This small molecule binds to this protein.
Small molecule (SMILES): CCCc1ccc(S(N)(=O)=O)cc1

Binding-site contacts:
Ligand atom C1 contacts residue PHE135 of chain 1.A at 4.4 Å (hydrophobic).
Ligand atom N contacts residue HIS124 of chain 1.A at 3.4 Å (h-bond).
Ligand atom C4 contacts residue LEU202 of chain 1.A at 3.9 Å (hydrophobic).
Ligand atom C4 contacts residue VAL126 of chain 1.A at 4.4 Å (hydrophobic).
Ligand atom C8 contacts residue LEU202 of chain 1.A at 4.0 Å (hydrophobic).
Ligand atom C6 contacts residue LEU202 of chain 1.A at 3.8 Å (hydrophobic).
Ligand atom O contacts residue SER201 of chain 1.A at 4.1 Å.
Ligand atom O1 contacts residue TRP213 of chain 1.A at 4.1 Å.
Ligand atom C5 contacts residue LEU202 of chain 1.A at 3.8 Å (hydrophobic).
Ligand atom C6 contacts residue ZN1 of chain 1.B at 4.2 Å.
Ligand atom S contacts residue ZN1 of chain 1.B at 3.0 Å.
Ligand atom C6 contacts residue HIS99 of chain 1.A at 4.0 Å.
Ligand atom C5 contacts residue VAL126 of chain 1.A at 3.8 Å (hydrophobic).
Ligand atom O contacts residue THR203 of chain 1.A at 2.9 Å (h-bond).
Ligand atom O contacts residue ZN1 of chain 1.B at 4.1 Å.
Ligand atom O contacts residue LEU202 of chain 1.A at 3.3 Å.
Ligand atom N contacts residue HIS99 of chain 1.A at 3.2 Å (h-bond).
Ligand atom C5 contacts residue HIS99 of chain 1.A at 3.9 Å.
Ligand atom N contacts residue ZN1 of chain 1.B at 1.9 Å.
Ligand atom O1 contacts residue ZN1 of chain 1.B at 3.0 Å.
Ligand atom C7 contacts residue THR204 of chain 1.A at 3.4 Å.
Ligand atom C1 contacts residue PRO206 of chain 1.A at 4.2 Å (hydrophobic).
Ligand atom C1 contacts residue LEU202 of chain 1.A at 3.8 Å (hydrophobic).
Ligand atom N contacts residue HIS101 of chain 1.A at 3.4 Å (h-bond).
Ligand atom S contacts residue THR203 of chain 1.A at 3.9 Å.
Ligand atom N contacts residue THR203 of chain 1.A at 2.9 Å (h-bond).
Ligand atom O1 contacts residue VAL147 of chain 1.A at 3.9 Å.
Ligand atom C7 contacts residue LEU202 of chain 1.A at 3.9 Å (hydrophobic).
Ligand atom O contacts residue TRP213 of chain 1.A at 3.7 Å.
Ligand atom S contacts residue HIS99 of chain 1.A at 3.9 Å.
Ligand atom S contacts residue HIS124 of chain 1.A at 4.0 Å.
Ligand atom O1 contacts residue HIS124 of chain 1.A at 3.4 Å (h-bond).
Ligand atom C8 contacts residue THR204 of chain 1.A at 3.2 Å.
Ligand atom C3 contacts residue LEU202 of chain 1.A at 4.0 Å (hydrophobic).
Ligand atom N contacts residue GLU111 of chain 1.A at 4.2 Å.
Ligand atom C7 contacts residue THR203 of chain 1.A at 4.3 Å.
Ligand atom O1 contacts residue VAL126 of chain 1.A at 3.9 Å.
Ligand atom O1 contacts residue HIS99 of chain 1.A at 3.2 Å.
Ligand atom C contacts residue PHE135 of chain 1.A at 4.2 Å (hydrophobic).
Ligand atom C2 contacts residue PHE135 of chain 1.A at 4.5 Å (hydrophobic).

Sequence of chain 1.A:
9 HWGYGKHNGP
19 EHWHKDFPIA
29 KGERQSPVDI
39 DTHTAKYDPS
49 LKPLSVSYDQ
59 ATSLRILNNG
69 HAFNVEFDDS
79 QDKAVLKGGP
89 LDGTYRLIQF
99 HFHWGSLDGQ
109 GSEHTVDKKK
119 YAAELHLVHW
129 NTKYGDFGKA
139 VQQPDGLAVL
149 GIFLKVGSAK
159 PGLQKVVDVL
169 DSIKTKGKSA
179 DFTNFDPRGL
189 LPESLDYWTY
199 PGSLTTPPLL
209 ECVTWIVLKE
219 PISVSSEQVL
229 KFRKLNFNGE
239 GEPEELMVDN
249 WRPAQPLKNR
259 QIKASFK